Sequence of chain 1.G:
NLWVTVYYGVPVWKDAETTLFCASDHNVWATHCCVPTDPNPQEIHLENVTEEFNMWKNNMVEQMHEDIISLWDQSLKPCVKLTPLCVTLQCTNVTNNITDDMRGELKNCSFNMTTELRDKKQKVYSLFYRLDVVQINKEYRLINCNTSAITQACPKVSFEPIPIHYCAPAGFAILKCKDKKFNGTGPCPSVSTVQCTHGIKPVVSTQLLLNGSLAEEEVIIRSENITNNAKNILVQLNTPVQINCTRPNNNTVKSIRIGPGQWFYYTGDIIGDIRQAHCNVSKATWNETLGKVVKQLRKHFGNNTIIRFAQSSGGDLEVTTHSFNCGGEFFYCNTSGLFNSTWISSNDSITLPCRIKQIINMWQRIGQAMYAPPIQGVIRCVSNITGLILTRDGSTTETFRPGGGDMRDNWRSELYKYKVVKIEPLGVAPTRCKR

This protein binds this small molecule.
Small molecule (SMILES): CC(=O)N[C@H]1[C@H](O[C@H]2[C@H](O)[C@@H](NC(C)=O)CO[C@@H]2CO)O[C@H](CO)[C@@H](O)[C@@H]1O

Binding-site contacts:
Ligand atom C8 contacts residue ASN382 of chain 1.G at 4.5 Å.
Ligand atom C5 contacts residue ASN382 of chain 1.G at 3.8 Å.
Ligand atom C3 contacts residue GLN359 of chain 1.G at 3.6 Å.
Ligand atom C3 contacts residue ASN382 of chain 1.G at 3.9 Å.
Ligand atom O6 contacts residue SER384 of chain 1.G at 2.9 Å (h-bond).
Ligand atom C4 contacts residue ASN382 of chain 1.G at 4.4 Å.
Ligand atom O7 contacts residue GLN359 of chain 1.G at 4.4 Å.
Ligand atom C1 contacts residue ASN382 of chain 1.G at 1.5 Å.
Ligand atom C8 contacts residue THR369 of chain 1.G at 3.5 Å.
Ligand atom O7 contacts residue ASN382 of chain 1.G at 3.2 Å (h-bond).
Ligand atom N2 contacts residue ASN382 of chain 1.G at 3.0 Å (h-bond).
Ligand atom C5 contacts residue SER384 of chain 1.G at 3.7 Å.
Ligand atom O4 contacts residue GLN359 of chain 1.G at 3.7 Å.
Ligand atom O5 contacts residue GLN359 of chain 1.G at 4.3 Å.
Ligand atom C1 contacts residue GLN359 of chain 1.G at 4.1 Å.
Ligand atom C5 contacts residue GLN359 of chain 1.G at 3.6 Å.
Ligand atom C1 contacts residue SER384 of chain 1.G at 4.1 Å.
Ligand atom O7 contacts residue NAG1 of chain 1.SA at 3.5 Å.
Ligand atom O5 contacts residue ASN382 of chain 1.G at 2.4 Å (h-bond).
Ligand atom C8 contacts residue NAG1 of chain 1.SA at 3.8 Å.
Ligand atom O5 contacts residue SER384 of chain 1.G at 3.5 Å (h-bond).
Ligand atom C8 contacts residue THR368 of chain 1.G at 4.0 Å.
Ligand atom C2 contacts residue ASN382 of chain 1.G at 2.6 Å.
Ligand atom C7 contacts residue ASN382 of chain 1.G at 3.3 Å.
Ligand atom C7 contacts residue NAG1 of chain 1.SA at 3.9 Å.
Ligand atom C2 contacts residue GLN359 of chain 1.G at 4.5 Å.
Ligand atom C6 contacts residue SER384 of chain 1.G at 3.8 Å.
Ligand atom C4 contacts residue GLN359 of chain 1.G at 3.9 Å.